Sequence of chain 1.A:
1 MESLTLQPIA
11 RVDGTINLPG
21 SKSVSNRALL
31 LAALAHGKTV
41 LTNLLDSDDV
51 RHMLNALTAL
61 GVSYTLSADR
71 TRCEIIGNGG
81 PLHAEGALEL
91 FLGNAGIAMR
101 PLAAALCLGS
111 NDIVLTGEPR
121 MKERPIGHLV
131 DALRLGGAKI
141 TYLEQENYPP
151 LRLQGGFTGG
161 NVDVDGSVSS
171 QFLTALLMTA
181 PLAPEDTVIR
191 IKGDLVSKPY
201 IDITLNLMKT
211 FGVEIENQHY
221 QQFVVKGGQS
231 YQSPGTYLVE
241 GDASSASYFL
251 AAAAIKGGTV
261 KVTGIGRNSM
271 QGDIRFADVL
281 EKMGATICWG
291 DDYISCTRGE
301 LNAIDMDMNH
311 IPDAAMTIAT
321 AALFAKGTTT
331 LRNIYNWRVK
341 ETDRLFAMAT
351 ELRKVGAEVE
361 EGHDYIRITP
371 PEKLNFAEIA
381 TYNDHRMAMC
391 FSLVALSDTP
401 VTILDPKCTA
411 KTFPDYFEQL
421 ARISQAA

A small-molecule ligand and the protein it binds are described below.
Small molecule (SMILES): N[C@@H](CO)C(=O)O

Binding-site contacts:
Ligand atom CB contacts residue ILE274 of chain 1.A at 3.8 Å (hydrophobic).
Ligand atom CB contacts residue ASN268 of chain 1.A at 3.7 Å.
Ligand atom CB contacts residue GLU240 of chain 1.A at 3.5 Å.
Ligand atom CB contacts residue MET270 of chain 1.A at 3.2 Å (hydrophobic).
Ligand atom OG contacts residue ILE265 of chain 1.A at 3.5 Å.
Ligand atom OG contacts residue GLU240 of chain 1.A at 3.8 Å.
Ligand atom OG contacts residue ILE274 of chain 1.A at 4.3 Å.
Ligand atom CB contacts residue ILE265 of chain 1.A at 4.5 Å (hydrophobic).
Ligand atom OG contacts residue GLY266 of chain 1.A at 2.9 Å (h-bond).
Ligand atom CB contacts residue GLY266 of chain 1.A at 3.4 Å.
Ligand atom CB contacts residue GLN271 of chain 1.A at 4.2 Å.
Ligand atom CB contacts residue SER269 of chain 1.A at 0.1 Å.
Ligand atom OG contacts residue MET270 of chain 1.A at 4.3 Å.
Ligand atom OG contacts residue SER269 of chain 1.A at 1.5 Å.
Ligand atom OG contacts residue ASN268 of chain 1.A at 4.0 Å.